Binding-site contacts:
Ligand atom C8 contacts residue ASN90 of chain 1.C at 3.6 Å.
Ligand atom C1 contacts residue ASN90 of chain 1.C at 1.4 Å.
Ligand atom O6 contacts residue GLU89 of chain 1.C at 3.9 Å.
Ligand atom N2 contacts residue ASN90 of chain 1.C at 2.9 Å (h-bond).
Ligand atom O5 contacts residue ASN90 of chain 1.C at 2.4 Å (h-bond).
Ligand atom C5 contacts residue ASN90 of chain 1.C at 3.7 Å.
Ligand atom C2 contacts residue ASN90 of chain 1.C at 2.5 Å.
Ligand atom C4 contacts residue ASN90 of chain 1.C at 4.3 Å.
Ligand atom C7 contacts residue ASN90 of chain 1.C at 4.0 Å.
Ligand atom C3 contacts residue ASN90 of chain 1.C at 3.8 Å.

Sequence of chain 1.C:
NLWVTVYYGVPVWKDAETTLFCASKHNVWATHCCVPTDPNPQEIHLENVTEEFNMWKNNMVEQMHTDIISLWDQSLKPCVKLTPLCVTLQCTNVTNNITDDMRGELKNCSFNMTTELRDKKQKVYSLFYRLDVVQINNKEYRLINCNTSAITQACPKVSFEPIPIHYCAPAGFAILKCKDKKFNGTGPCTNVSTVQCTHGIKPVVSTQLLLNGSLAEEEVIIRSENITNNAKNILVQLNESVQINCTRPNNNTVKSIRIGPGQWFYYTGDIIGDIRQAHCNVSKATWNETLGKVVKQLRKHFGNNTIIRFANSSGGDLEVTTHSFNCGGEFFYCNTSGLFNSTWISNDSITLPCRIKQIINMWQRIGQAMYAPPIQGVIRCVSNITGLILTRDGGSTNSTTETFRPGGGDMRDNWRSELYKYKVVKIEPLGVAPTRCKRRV

This protein binds this small molecule.
Small molecule (SMILES): CC(=O)N[C@@H]1[C@@H](O)[C@H](O)[C@@H](CO)O[C@H]1O